Sequence of chain 1.A:
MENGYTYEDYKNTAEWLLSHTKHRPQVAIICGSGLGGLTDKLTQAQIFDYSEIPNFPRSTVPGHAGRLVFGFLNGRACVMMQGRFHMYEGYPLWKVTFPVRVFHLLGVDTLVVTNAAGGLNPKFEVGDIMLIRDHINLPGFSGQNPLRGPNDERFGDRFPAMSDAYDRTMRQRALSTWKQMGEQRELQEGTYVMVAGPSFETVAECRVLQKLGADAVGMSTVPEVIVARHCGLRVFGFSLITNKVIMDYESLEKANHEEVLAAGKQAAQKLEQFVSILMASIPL

Sequence of chain 2.A:
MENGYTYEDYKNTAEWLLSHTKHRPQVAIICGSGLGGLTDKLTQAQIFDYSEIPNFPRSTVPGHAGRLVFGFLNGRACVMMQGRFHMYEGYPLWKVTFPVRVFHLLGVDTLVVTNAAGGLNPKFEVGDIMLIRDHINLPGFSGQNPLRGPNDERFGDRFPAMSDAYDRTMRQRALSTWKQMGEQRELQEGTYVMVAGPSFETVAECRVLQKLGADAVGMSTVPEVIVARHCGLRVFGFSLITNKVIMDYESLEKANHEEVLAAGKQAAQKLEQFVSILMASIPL

A protein and the small-molecule ligand that binds it are described below.
Small molecule (SMILES): O=c1[nH]cnc2c([C@@H]3N[C@H](CO)[C@@H](O)[C@H]3O)c[nH]c12

Binding-site contacts:
Ligand atom O2' contacts residue ALA116 of chain 2.A at 3.0 Å (h-bond).
Ligand atom C6 contacts residue GLU201 of chain 2.A at 3.6 Å.
Ligand atom N3 contacts residue MET219 of chain 2.A at 3.5 Å.
Ligand atom C8 contacts residue THR242 of chain 2.A at 3.7 Å.
Ligand atom C2 contacts residue VAL217 of chain 2.A at 3.4 Å (hydrophobic).
Ligand atom C8 contacts residue ASN243 of chain 2.A at 3.8 Å.
Ligand atom O2' contacts residue PO41 of chain 2.B at 2.4 Å (h-bond).
Ligand atom N1 contacts residue VAL217 of chain 2.A at 3.7 Å.
Ligand atom C1' contacts residue PO41 of chain 2.B at 3.0 Å.
Ligand atom C5 contacts residue VAL217 of chain 2.A at 3.8 Å (hydrophobic).
Ligand atom C5 contacts residue GLY118 of chain 2.A at 3.4 Å.
Ligand atom O6 contacts residue VAL245 of chain 2.A at 3.5 Å.
Ligand atom N7 contacts residue ASN243 of chain 2.A at 2.9 Å (h-bond).
Ligand atom C2' contacts residue PO41 of chain 2.B at 3.2 Å.
Ligand atom O6 contacts residue ASN243 of chain 2.A at 2.8 Å (h-bond).
Ligand atom N7 contacts residue ALA117 of chain 2.A at 3.7 Å.
Ligand atom C2 contacts residue GLU201 of chain 2.A at 3.3 Å.
Ligand atom O5' contacts residue PHE159 of chain 1.A at 3.8 Å.
Ligand atom C8 contacts residue ALA117 of chain 2.A at 3.8 Å (hydrophobic).
Ligand atom C5 contacts residue PHE200 of chain 2.A at 3.6 Å (hydrophobic).
Ligand atom O3' contacts residue PO41 of chain 2.B at 3.1 Å (h-bond).
Ligand atom O6 contacts residue GLY118 of chain 2.A at 3.6 Å.
Ligand atom N7 contacts residue THR242 of chain 2.A at 3.7 Å.
Ligand atom C2' contacts residue ALA116 of chain 2.A at 3.8 Å (hydrophobic).
Ligand atom N1 contacts residue GLU201 of chain 2.A at 2.6 Å (salt-bridge).
Ligand atom O6 contacts residue GLU201 of chain 2.A at 3.8 Å.
Ligand atom N3 contacts residue VAL217 of chain 2.A at 3.2 Å (h-bond).
Ligand atom C3' contacts residue PO41 of chain 2.B at 3.3 Å.
Ligand atom O5' contacts residue MET219 of chain 2.A at 3.8 Å.
Ligand atom C4 contacts residue VAL217 of chain 2.A at 3.4 Å (hydrophobic).
Ligand atom C5' contacts residue HIS257 of chain 2.A at 3.5 Å.
Ligand atom C4' contacts residue PO41 of chain 2.B at 2.9 Å.
Ligand atom O5' contacts residue PHE200 of chain 2.A at 3.2 Å.
Ligand atom C5 contacts residue ASN243 of chain 2.A at 3.8 Å.
Ligand atom N7 contacts residue GLY118 of chain 2.A at 3.3 Å (h-bond).
Ligand atom C6 contacts residue PHE200 of chain 2.A at 3.6 Å (hydrophobic).
Ligand atom N4' contacts residue PO41 of chain 2.B at 2.6 Å (h-bond).
Ligand atom C1' contacts residue ALA116 of chain 2.A at 3.7 Å (hydrophobic).
Ligand atom C2 contacts residue MET219 of chain 2.A at 3.6 Å (hydrophobic).
Ligand atom N1 contacts residue PHE200 of chain 2.A at 3.6 Å.